Sequence of chain 1.A:
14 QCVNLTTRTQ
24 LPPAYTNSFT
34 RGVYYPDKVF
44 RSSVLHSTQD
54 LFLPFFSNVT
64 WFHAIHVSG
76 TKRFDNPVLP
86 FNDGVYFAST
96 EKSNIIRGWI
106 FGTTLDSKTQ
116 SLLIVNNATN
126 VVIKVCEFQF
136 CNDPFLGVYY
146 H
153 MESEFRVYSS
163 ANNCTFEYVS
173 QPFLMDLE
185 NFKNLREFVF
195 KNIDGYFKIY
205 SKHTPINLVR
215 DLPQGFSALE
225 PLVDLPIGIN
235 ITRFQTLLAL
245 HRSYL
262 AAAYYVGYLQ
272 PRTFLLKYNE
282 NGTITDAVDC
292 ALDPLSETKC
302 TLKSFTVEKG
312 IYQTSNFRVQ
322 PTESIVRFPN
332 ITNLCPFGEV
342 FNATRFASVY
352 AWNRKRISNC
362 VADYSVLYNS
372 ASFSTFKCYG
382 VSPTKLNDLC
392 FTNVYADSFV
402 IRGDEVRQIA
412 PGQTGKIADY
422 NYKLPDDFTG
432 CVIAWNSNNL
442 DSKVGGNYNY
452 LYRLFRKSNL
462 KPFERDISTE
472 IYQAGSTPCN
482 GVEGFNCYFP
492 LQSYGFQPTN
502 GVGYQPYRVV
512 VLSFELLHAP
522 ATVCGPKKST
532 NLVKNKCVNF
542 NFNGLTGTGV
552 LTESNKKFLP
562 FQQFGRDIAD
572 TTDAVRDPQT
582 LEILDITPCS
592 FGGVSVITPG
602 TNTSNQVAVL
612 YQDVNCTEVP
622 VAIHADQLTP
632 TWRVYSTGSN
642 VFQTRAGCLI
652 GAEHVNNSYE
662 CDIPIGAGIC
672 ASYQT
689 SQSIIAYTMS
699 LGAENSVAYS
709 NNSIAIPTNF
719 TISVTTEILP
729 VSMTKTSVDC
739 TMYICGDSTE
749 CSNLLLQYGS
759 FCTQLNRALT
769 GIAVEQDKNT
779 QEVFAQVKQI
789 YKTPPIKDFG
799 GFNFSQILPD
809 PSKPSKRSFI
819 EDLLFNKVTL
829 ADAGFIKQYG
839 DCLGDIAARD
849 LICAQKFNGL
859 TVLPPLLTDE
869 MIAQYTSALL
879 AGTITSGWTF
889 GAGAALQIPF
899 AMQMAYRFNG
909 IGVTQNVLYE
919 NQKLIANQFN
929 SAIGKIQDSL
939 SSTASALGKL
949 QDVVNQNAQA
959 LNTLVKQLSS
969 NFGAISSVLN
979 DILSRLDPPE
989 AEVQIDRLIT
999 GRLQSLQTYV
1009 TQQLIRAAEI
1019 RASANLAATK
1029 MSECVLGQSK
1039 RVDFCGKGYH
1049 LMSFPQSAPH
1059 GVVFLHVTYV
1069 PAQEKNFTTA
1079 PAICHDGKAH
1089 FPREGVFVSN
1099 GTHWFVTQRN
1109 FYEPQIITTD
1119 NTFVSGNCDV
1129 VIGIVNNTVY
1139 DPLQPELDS

A small-molecule ligand and the protein it binds are described below.
Small molecule (SMILES): CC(=O)N[C@@H]1[C@@H](O)[C@H](O)[C@@H](CO)O[C@H]1O

Binding-site contacts:
Ligand atom O5 contacts residue ASN343 of chain 1.A at 2.4 Å (h-bond).
Ligand atom O5 contacts residue GLU340 of chain 1.A at 3.7 Å.
Ligand atom O6 contacts residue GLY339 of chain 1.A at 3.6 Å.
Ligand atom C1 contacts residue GLU340 of chain 1.A at 3.9 Å.
Ligand atom C4 contacts residue ASN343 of chain 1.A at 4.2 Å.
Ligand atom C1 contacts residue GLY339 of chain 1.A at 3.7 Å.
Ligand atom C5 contacts residue GLU340 of chain 1.A at 4.0 Å.
Ligand atom N2 contacts residue ASN343 of chain 1.A at 2.9 Å (h-bond).
Ligand atom C2 contacts residue ASN343 of chain 1.A at 2.5 Å.
Ligand atom C5 contacts residue ASN343 of chain 1.A at 3.7 Å.
Ligand atom C7 contacts residue ASN343 of chain 1.A at 3.2 Å.
Ligand atom C8 contacts residue ASN343 of chain 1.A at 4.0 Å.
Ligand atom C6 contacts residue GLU340 of chain 1.A at 4.1 Å.
Ligand atom O6 contacts residue GLU340 of chain 1.A at 3.1 Å (salt-bridge).
Ligand atom O7 contacts residue ASN343 of chain 1.A at 3.2 Å (h-bond).
Ligand atom O5 contacts residue GLY339 of chain 1.A at 3.7 Å.
Ligand atom C5 contacts residue GLY339 of chain 1.A at 4.4 Å.
Ligand atom C3 contacts residue ASN343 of chain 1.A at 3.8 Å.
Ligand atom C1 contacts residue ASN343 of chain 1.A at 1.4 Å.